Sequence of chain 55.H:
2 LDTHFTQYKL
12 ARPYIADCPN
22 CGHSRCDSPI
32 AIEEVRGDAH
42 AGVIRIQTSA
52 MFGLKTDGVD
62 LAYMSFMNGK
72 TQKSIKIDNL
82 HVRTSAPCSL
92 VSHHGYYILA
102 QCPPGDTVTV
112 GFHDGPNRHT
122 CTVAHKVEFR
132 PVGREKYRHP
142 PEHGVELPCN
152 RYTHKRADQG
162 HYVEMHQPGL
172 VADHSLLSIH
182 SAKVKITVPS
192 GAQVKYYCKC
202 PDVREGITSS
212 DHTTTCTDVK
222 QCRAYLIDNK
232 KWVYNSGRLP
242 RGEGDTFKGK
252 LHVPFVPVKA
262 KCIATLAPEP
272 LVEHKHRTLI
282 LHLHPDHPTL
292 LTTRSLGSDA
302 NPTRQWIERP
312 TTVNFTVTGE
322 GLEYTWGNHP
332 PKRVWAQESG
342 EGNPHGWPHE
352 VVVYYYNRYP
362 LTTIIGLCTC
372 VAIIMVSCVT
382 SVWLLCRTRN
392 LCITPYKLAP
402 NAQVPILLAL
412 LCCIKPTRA

Binding-site contacts:
Ligand atom O4 contacts residue SER93 of chain 55.H at 3.0 Å (h-bond).
Ligand atom C4 contacts residue LYS156 of chain 55.H at 4.0 Å.
Ligand atom OAH contacts residue ARG157 of chain 55.H at 3.1 Å (salt-bridge).
Ligand atom C6 contacts residue SER93 of chain 55.H at 4.0 Å.
Ligand atom O5 contacts residue HIS155 of chain 55.H at 3.6 Å.
Ligand atom O3 contacts residue ALA158 of chain 55.H at 3.0 Å (h-bond).
Ligand atom O5 contacts residue LYS156 of chain 55.H at 3.4 Å.
Ligand atom O6B contacts residue ARG157 of chain 55.H at 3.3 Å (salt-bridge).
Ligand atom C5 contacts residue LEU62 of chain 55.H at 3.8 Å (hydrophobic).
Ligand atom OAH contacts residue LEU2 of chain 55.H at 2.8 Å (h-bond).
Ligand atom OAF contacts residue ALA158 of chain 55.H at 3.3 Å.
Ligand atom SAG contacts residue ARG157 of chain 55.H at 3.6 Å (salt-bridge).
Ligand atom O6B contacts residue HIS155 of chain 55.H at 3.3 Å (h-bond).
Ligand atom C3 contacts residue ARG157 of chain 55.H at 3.7 Å.
Ligand atom O3 contacts residue ARG157 of chain 55.H at 3.3 Å (salt-bridge).
Ligand atom O6B contacts residue HIS94 of chain 55.H at 4.0 Å.
Ligand atom OAH contacts residue THR4 of chain 55.H at 3.7 Å.
Ligand atom O3 contacts residue LYS156 of chain 55.H at 3.0 Å.
Ligand atom O5B contacts residue LYS156 of chain 55.H at 3.3 Å.
Ligand atom OAF contacts residue THR4 of chain 55.H at 2.9 Å (h-bond).
Ligand atom C2 contacts residue ALA158 of chain 55.H at 3.7 Å (hydrophobic).
Ligand atom C6 contacts residue LEU62 of chain 55.H at 3.5 Å (hydrophobic).
Ligand atom C6 contacts residue HIS94 of chain 55.H at 3.9 Å.
Ligand atom O4 contacts residue HIS155 of chain 55.H at 3.5 Å (h-bond).
Ligand atom O6A contacts residue HIS155 of chain 55.H at 3.8 Å.
Ligand atom C3 contacts residue ALA158 of chain 55.H at 4.0 Å (hydrophobic).
Ligand atom SAG contacts residue THR4 of chain 55.H at 3.9 Å.
Ligand atom O6A contacts residue SER93 of chain 55.H at 3.2 Å.
Ligand atom O6A contacts residue LEU62 of chain 55.H at 3.4 Å.
Ligand atom O6B contacts residue LYS156 of chain 55.H at 3.3 Å.
Ligand atom C6 contacts residue HIS155 of chain 55.H at 3.4 Å.
Ligand atom O6B contacts residue LEU62 of chain 55.H at 4.0 Å.
Ligand atom OAF contacts residue ARG157 of chain 55.H at 2.8 Å (salt-bridge).
Ligand atom C3 contacts residue LYS156 of chain 55.H at 4.0 Å.
Ligand atom O6A contacts residue HIS94 of chain 55.H at 3.2 Å (h-bond).
Ligand atom O5 contacts residue ARG157 of chain 55.H at 3.8 Å.
Ligand atom C5 contacts residue HIS155 of chain 55.H at 4.0 Å.
Ligand atom OBI contacts residue LYS156 of chain 55.H at 4.0 Å.
Ligand atom OAH contacts residue ASP3 of chain 55.H at 4.0 Å.
Ligand atom O4 contacts residue LYS156 of chain 55.H at 3.5 Å.

This protein binds this small molecule.
Small molecule (SMILES): O=C(O)[C@@H]1O[C@H](O[C@H]2[C@@H](OS(=O)(=O)O)O[C@@H](O)[C@H](NS(=O)(=O)O)[C@H]2O)[C@@H](OS(=O)(=O)O)[C@H](O)[C@@H]1O